Binding-site contacts:
Ligand atom C3 contacts residue LYS187 of chain 1.B at 4.0 Å.
Ligand atom O4 contacts residue HEM1 of chain 1.H at 2.9 Å (h-bond).
Ligand atom O2 contacts residue ILE241 of chain 1.B at 3.3 Å (h-bond).
Ligand atom C18 contacts residue VAL289 of chain 1.B at 3.6 Å (hydrophobic).
Ligand atom O3 contacts residue LEU292 of chain 1.B at 3.3 Å.
Ligand atom C9 contacts residue C0R1 of chain 1.L at 4.0 Å.
Ligand atom C11 contacts residue ILE241 of chain 1.B at 3.4 Å (hydrophobic).
Ligand atom O1 contacts residue C0R1 of chain 1.L at 3.4 Å.
Ligand atom C15 contacts residue PHE391 of chain 1.B at 4.0 Å (hydrophobic).
Ligand atom C6 contacts residue VAL392 of chain 1.B at 3.8 Å (hydrophobic).
Ligand atom C3 contacts residue ILE168 of chain 1.B at 4.0 Å (hydrophobic).
Ligand atom O4 contacts residue ILE85 of chain 1.B at 4.0 Å.
Ligand atom C21 contacts residue ILE85 of chain 1.B at 3.6 Å (hydrophobic).
Ligand atom C15 contacts residue C0R1 of chain 1.K at 3.6 Å.
Ligand atom C12 contacts residue C0R1 of chain 1.J at 3.3 Å.
Ligand atom C16 contacts residue C0R1 of chain 1.K at 3.3 Å.
Ligand atom O1 contacts residue VAL169 of chain 1.B at 3.8 Å.
Ligand atom C4 contacts residue C0R1 of chain 1.L at 3.9 Å.
Ligand atom C7 contacts residue C0R1 of chain 1.L at 3.7 Å.
Ligand atom C5 contacts residue C0R1 of chain 1.L at 4.0 Å.
Ligand atom C2 contacts residue ILE168 of chain 1.B at 3.9 Å (hydrophobic).
Ligand atom C17 contacts residue C0R1 of chain 1.J at 3.7 Å.
Ligand atom C21 contacts residue C0R1 of chain 1.J at 3.3 Å.
Ligand atom C15 contacts residue VAL392 of chain 1.B at 3.9 Å (hydrophobic).
Ligand atom C13 contacts residue C0R1 of chain 1.J at 4.0 Å.
Ligand atom C19 contacts residue GLU245 of chain 1.B at 2.9 Å.
Ligand atom O1 contacts residue LYS187 of chain 1.B at 2.8 Å (salt-bridge).
Ligand atom C18 contacts residue THR246 of chain 1.B at 3.7 Å.
Ligand atom C10 contacts residue C0R1 of chain 1.L at 4.0 Å.
Ligand atom C3 contacts residue C0R1 of chain 1.L at 3.8 Å.
Ligand atom C2 contacts residue C0R1 of chain 1.L at 3.8 Å.
Ligand atom C16 contacts residue VAL289 of chain 1.B at 3.9 Å (hydrophobic).
Ligand atom C20 contacts residue C0R1 of chain 1.J at 3.9 Å.
Ligand atom C2 contacts residue VAL169 of chain 1.B at 3.6 Å (hydrophobic).
Ligand atom C12 contacts residue ILE241 of chain 1.B at 3.9 Å (hydrophobic).
Ligand atom C7 contacts residue VAL392 of chain 1.B at 3.7 Å (hydrophobic).
Ligand atom O3 contacts residue VAL289 of chain 1.B at 3.6 Å.
Ligand atom C1 contacts residue C0R1 of chain 1.L at 3.6 Å.
Ligand atom C8 contacts residue VAL392 of chain 1.B at 3.5 Å (hydrophobic).
Ligand atom O1 contacts residue ILE168 of chain 1.B at 3.3 Å (h-bond).

This protein binds this small molecule.
Small molecule (SMILES): C[C@]12C[C@H](O)[C@H]3[C@@H](CCC4=CC(=O)CC[C@@]43C)[C@@H]1CC[C@@H]2C(=O)CO

Sequence of chain 1.B:
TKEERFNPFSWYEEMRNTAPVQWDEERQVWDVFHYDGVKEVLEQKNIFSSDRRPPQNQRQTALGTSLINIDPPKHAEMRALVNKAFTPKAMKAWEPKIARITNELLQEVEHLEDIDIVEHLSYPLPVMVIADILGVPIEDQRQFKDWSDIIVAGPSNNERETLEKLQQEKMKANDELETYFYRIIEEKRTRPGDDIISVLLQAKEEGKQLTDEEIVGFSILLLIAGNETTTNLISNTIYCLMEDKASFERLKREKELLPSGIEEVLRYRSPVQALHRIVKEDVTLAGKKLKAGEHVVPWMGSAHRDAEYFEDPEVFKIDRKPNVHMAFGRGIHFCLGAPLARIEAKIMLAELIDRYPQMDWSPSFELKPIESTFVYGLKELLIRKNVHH